The protein below binds the small molecule below.
Small molecule (SMILES): NCc1cccc(C[C@H](CP(=O)(O)[C@@H](N)CCc2ccccc2)C(=O)O)c1

Binding-site contacts:
Ligand atom NAQ contacts residue GLU314 of chain 1.A at 3.0 Å (salt-bridge).
Ligand atom CAK contacts residue HIS291 of chain 1.A at 3.6 Å.
Ligand atom CAR contacts residue TYR375 of chain 1.A at 3.5 Å (hydrophobic).
Ligand atom OAO contacts residue ZN1 of chain 1.H at 2.2 Å.
Ligand atom OAA contacts residue GLY255 of chain 1.A at 2.8 Å (h-bond).
Ligand atom NAQ contacts residue GLU258 of chain 1.A at 2.7 Å (salt-bridge).
Ligand atom CAT contacts residue GLN113 of chain 1.A at 3.6 Å.
Ligand atom CAE contacts residue GLU292 of chain 1.A at 3.5 Å.
Ligand atom CAX contacts residue MSE254 of chain 1.A at 3.7 Å.
Ligand atom OAN contacts residue HIS295 of chain 1.A at 3.3 Å (h-bond).
Ligand atom OAN contacts residue GLU258 of chain 1.A at 3.2 Å (salt-bridge).
Ligand atom NAQ contacts residue LYS313 of chain 1.A at 3.5 Å (salt-bridge).
Ligand atom CAP contacts residue ALA256 of chain 1.A at 3.4 Å (hydrophobic).
Ligand atom CAJ contacts residue ASP321 of chain 1.A at 3.7 Å.
Ligand atom CAL contacts residue GLU292 of chain 1.A at 3.7 Å.
Ligand atom OAN contacts residue ZN1 of chain 1.H at 2.2 Å.
Ligand atom OAN contacts residue GLU292 of chain 1.A at 2.9 Å (salt-bridge).
Ligand atom OAO contacts residue TYR375 of chain 1.A at 2.5 Å (h-bond).
Ligand atom CAY contacts residue GLU115 of chain 1.A at 3.3 Å.
Ligand atom CAU contacts residue MSE254 of chain 1.A at 3.5 Å.
Ligand atom NAQ contacts residue GLU115 of chain 1.A at 2.8 Å (salt-bridge).
Ligand atom PAM contacts residue TYR375 of chain 1.A at 3.7 Å.
Ligand atom PAM contacts residue ALA256 of chain 1.A at 3.7 Å.
Ligand atom OAO contacts residue HIS291 of chain 1.A at 3.5 Å (h-bond).
Ligand atom CAV contacts residue MSE254 of chain 1.A at 3.1 Å.
Ligand atom CAL contacts residue ALA256 of chain 1.A at 3.1 Å (hydrophobic).
Ligand atom CAX contacts residue GLU115 of chain 1.A at 3.3 Å.
Ligand atom CAW contacts residue MSE254 of chain 1.A at 3.2 Å.
Ligand atom OAN contacts residue HIS291 of chain 1.A at 3.2 Å (h-bond).
Ligand atom CAG contacts residue VAL288 of chain 1.A at 3.5 Å (hydrophobic).
Ligand atom CAU contacts residue GLN113 of chain 1.A at 3.3 Å.
Ligand atom CAP contacts residue GLU258 of chain 1.A at 3.5 Å.
Ligand atom CAV contacts residue GLN113 of chain 1.A at 3.4 Å.
Ligand atom CAY contacts residue MSE254 of chain 1.A at 3.7 Å.
Ligand atom CAW contacts residue GLN113 of chain 1.A at 3.7 Å.
Ligand atom OAO contacts residue GLU314 of chain 1.A at 3.0 Å (salt-bridge).
Ligand atom PAM contacts residue ZN1 of chain 1.H at 2.7 Å.
Ligand atom CAS contacts residue GLU115 of chain 1.A at 3.3 Å.
Ligand atom NAQ contacts residue ZN1 of chain 1.H at 3.6 Å.
Ligand atom CAH contacts residue VAL288 of chain 1.A at 3.4 Å (hydrophobic).

Sequence of chain 1.A:
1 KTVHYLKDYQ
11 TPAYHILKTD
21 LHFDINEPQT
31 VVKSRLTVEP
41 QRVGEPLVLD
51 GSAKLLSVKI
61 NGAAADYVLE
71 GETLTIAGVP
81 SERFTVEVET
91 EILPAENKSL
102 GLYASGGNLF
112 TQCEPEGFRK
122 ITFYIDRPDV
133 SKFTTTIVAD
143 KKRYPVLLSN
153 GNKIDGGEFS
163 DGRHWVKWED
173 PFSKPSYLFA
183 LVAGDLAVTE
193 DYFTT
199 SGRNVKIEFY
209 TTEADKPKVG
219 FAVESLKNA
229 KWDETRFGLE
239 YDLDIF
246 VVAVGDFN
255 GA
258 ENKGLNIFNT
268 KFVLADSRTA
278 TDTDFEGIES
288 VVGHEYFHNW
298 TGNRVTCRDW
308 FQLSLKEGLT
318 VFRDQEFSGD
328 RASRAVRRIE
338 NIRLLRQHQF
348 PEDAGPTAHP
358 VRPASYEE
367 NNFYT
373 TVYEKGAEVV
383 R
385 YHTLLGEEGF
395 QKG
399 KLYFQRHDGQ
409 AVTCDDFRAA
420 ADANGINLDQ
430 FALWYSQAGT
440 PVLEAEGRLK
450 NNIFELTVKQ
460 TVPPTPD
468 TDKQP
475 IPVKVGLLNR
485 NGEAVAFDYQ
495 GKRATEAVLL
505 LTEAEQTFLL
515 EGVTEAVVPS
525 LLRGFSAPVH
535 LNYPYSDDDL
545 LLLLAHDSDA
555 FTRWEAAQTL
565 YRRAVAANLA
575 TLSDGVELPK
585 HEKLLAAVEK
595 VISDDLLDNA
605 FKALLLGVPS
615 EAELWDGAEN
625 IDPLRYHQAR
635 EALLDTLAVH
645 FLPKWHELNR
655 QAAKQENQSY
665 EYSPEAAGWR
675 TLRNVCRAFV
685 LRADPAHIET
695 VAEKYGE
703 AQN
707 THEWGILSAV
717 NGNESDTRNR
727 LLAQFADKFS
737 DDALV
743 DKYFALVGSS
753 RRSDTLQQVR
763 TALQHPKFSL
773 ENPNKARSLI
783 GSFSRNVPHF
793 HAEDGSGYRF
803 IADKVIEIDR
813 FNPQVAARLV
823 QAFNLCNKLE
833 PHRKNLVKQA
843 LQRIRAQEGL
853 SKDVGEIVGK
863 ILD